Sequence of chain 1.A:
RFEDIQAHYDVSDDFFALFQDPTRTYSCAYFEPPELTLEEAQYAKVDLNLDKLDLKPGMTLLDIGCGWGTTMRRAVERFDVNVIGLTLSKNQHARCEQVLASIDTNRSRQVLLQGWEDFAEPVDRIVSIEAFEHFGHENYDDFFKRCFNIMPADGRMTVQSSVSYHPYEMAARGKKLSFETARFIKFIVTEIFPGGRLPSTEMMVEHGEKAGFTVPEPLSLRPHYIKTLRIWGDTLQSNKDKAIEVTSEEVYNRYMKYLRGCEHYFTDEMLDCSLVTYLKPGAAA

This small molecule binds to this protein.
Small molecule (SMILES): Cc1cc2nc(N)[nH]c2cc1C

Binding-site contacts:
Ligand atom C3 contacts residue PHE226 of chain 1.A at 3.2 Å (hydrophobic).
Ligand atom N12 contacts residue TYR291 of chain 1.A at 4.2 Å.
Ligand atom C7 contacts residue PHE226 of chain 1.A at 3.3 Å (hydrophobic).
Ligand atom C1 contacts residue GLU166 of chain 1.A at 3.9 Å.
Ligand atom C5 contacts residue SER195 of chain 1.A at 4.3 Å.
Ligand atom C8 contacts residue HIS167 of chain 1.A at 4.2 Å.
Ligand atom C1 contacts residue HIS167 of chain 1.A at 3.7 Å.
Ligand atom C1 contacts residue GLU163 of chain 1.A at 4.0 Å.
Ligand atom N10 contacts residue SER195 of chain 1.A at 3.3 Å (h-bond).
Ligand atom C3 contacts residue GLU166 of chain 1.A at 4.1 Å.
Ligand atom C11 contacts residue SER195 of chain 1.A at 3.4 Å.
Ligand atom N10 contacts residue TYR291 of chain 1.A at 3.4 Å (h-bond).
Ligand atom C8 contacts residue GLU166 of chain 1.A at 3.3 Å.
Ligand atom C11 contacts residue CYS295 of chain 1.A at 4.4 Å (hydrophobic).
Ligand atom C1 contacts residue PHE226 of chain 1.A at 3.6 Å (hydrophobic).
Ligand atom N10 contacts residue PHE226 of chain 1.A at 4.2 Å.
Ligand atom C11 contacts residue TYR291 of chain 1.A at 3.8 Å (hydrophobic).
Ligand atom C4 contacts residue PHE226 of chain 1.A at 3.5 Å (hydrophobic).
Ligand atom C6 contacts residue LEU231 of chain 1.A at 3.6 Å (hydrophobic).
Ligand atom C2 contacts residue GLU166 of chain 1.A at 3.7 Å.
Ligand atom N10 contacts residue TYR258 of chain 1.A at 4.2 Å.
Ligand atom C8 contacts residue PHE226 of chain 1.A at 3.3 Å (hydrophobic).
Ligand atom N12 contacts residue LEU304 of chain 1.A at 4.4 Å.
Ligand atom N12 contacts residue PHE299 of chain 1.A at 3.6 Å.
Ligand atom C8 contacts residue GLY229 of chain 1.A at 3.8 Å.
Ligand atom C6 contacts residue GLU166 of chain 1.A at 4.0 Å.
Ligand atom C5 contacts residue LEU231 of chain 1.A at 3.9 Å (hydrophobic).
Ligand atom N9 contacts residue LEU231 of chain 1.A at 4.0 Å.
Ligand atom C4 contacts residue SER195 of chain 1.A at 4.1 Å.
Ligand atom C7 contacts residue GLU166 of chain 1.A at 3.4 Å.
Ligand atom N9 contacts residue SER195 of chain 1.A at 4.0 Å.
Ligand atom C6 contacts residue ILE221 of chain 1.A at 3.9 Å (hydrophobic).
Ligand atom C2 contacts residue PHE226 of chain 1.A at 3.2 Å (hydrophobic).
Ligand atom C4 contacts residue TYR291 of chain 1.A at 4.0 Å (hydrophobic).
Ligand atom N9 contacts residue ILE221 of chain 1.A at 3.9 Å.
Ligand atom N12 contacts residue SER195 of chain 1.A at 3.6 Å (h-bond).
Ligand atom N12 contacts residue CYS295 of chain 1.A at 3.5 Å (h-bond).
Ligand atom C6 contacts residue PHE226 of chain 1.A at 3.6 Å (hydrophobic).
Ligand atom C5 contacts residue PHE226 of chain 1.A at 3.8 Å (hydrophobic).
Ligand atom C5 contacts residue ILE221 of chain 1.A at 3.9 Å (hydrophobic).